Sequence of chain 1.J:
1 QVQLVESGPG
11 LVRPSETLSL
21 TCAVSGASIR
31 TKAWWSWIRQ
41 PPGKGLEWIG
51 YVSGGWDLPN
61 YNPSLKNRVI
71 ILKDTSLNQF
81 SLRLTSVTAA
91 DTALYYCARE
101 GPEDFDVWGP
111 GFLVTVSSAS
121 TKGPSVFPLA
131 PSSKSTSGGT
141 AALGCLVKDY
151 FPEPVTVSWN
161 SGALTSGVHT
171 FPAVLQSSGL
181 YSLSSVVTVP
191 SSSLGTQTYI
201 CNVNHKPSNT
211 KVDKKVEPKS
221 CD

A small-molecule ligand and the protein it binds are described below.
Small molecule (SMILES): CC[C@H](C)[C@H](NC(=O)CNC(=O)[C@@H](NC(=O)[C@H](C)N)C(C)C)C(=O)NCC(=O)N[C@@H](C)C(=O)N[C@H](C=O)C(C)C

Binding-site contacts:
Ligand atom CG2 contacts residue LYS32 of chain 1.J at 3.8 Å.
Ligand atom N contacts residue VAL97 of chain 1.K at 3.5 Å (h-bond).
Ligand atom N contacts residue GLY96 of chain 1.K at 2.8 Å (h-bond).
Ligand atom N contacts residue TRP34 of chain 1.J at 3.8 Å.
Ligand atom N contacts residue GLY101 of chain 1.J at 3.0 Å (h-bond).
Ligand atom CG1 contacts residue GLY101 of chain 1.J at 3.5 Å.
Ligand atom C contacts residue ARG101 of chain 1.K at 3.7 Å.
Ligand atom O contacts residue ARG101 of chain 1.K at 2.8 Å (salt-bridge).
Ligand atom CG2 contacts residue HIS31 of chain 1.K at 3.8 Å.
Ligand atom CA contacts residue VAL97 of chain 1.K at 3.2 Å (hydrophobic).
Ligand atom O contacts residue ARG101 of chain 1.K at 2.9 Å (salt-bridge).
Ligand atom CG2 contacts residue HIS31 of chain 1.K at 3.8 Å.
Ligand atom O contacts residue VAL97 of chain 1.K at 3.1 Å (h-bond).
Ligand atom N contacts residue ASP104 of chain 1.J at 3.1 Å (salt-bridge).
Ligand atom CB contacts residue GLU100 of chain 1.J at 3.3 Å.
Ligand atom CG2 contacts residue VAL97 of chain 1.K at 3.8 Å (hydrophobic).
Ligand atom O contacts residue GLU100 of chain 1.J at 3.1 Å (salt-bridge).
Ligand atom CB contacts residue TYR37 of chain 1.K at 3.5 Å (hydrophobic).
Ligand atom N contacts residue GLU100 of chain 1.J at 2.4 Å (salt-bridge).
Ligand atom N contacts residue ARG101 of chain 1.K at 3.0 Å (salt-bridge).
Ligand atom CA contacts residue ASP104 of chain 1.J at 3.3 Å.
Ligand atom CA contacts residue GLU100 of chain 1.J at 3.3 Å.
Ligand atom CA contacts residue GLY101 of chain 1.J at 3.2 Å.
Ligand atom CB contacts residue ASP104 of chain 1.J at 3.2 Å.
Ligand atom CG2 contacts residue ALA33 of chain 1.J at 3.6 Å (hydrophobic).
Ligand atom CA contacts residue GLY96 of chain 1.K at 3.8 Å.
Ligand atom CB contacts residue GLY96 of chain 1.K at 3.7 Å.
Ligand atom CB contacts residue TRP34 of chain 1.J at 3.7 Å (hydrophobic).
Ligand atom CG1 contacts residue LYS32 of chain 1.J at 3.8 Å.
Ligand atom C contacts residue GLY101 of chain 1.J at 3.5 Å.
Ligand atom CG2 contacts residue TRP34 of chain 1.J at 3.7 Å (hydrophobic).
Ligand atom CA contacts residue TRP34 of chain 1.J at 3.4 Å (hydrophobic).
Ligand atom CB contacts residue GLY101 of chain 1.J at 3.8 Å.
Ligand atom CD1 contacts residue HIS31 of chain 1.K at 3.6 Å.
Ligand atom CB contacts residue GLY101 of chain 1.J at 3.7 Å.
Ligand atom C contacts residue VAL97 of chain 1.K at 3.5 Å (hydrophobic).
Ligand atom CG1 contacts residue PRO102 of chain 1.J at 3.6 Å (hydrophobic).
Ligand atom C contacts residue GLU100 of chain 1.J at 3.3 Å.
Ligand atom CB contacts residue TYR51 of chain 1.J at 3.7 Å (hydrophobic).
Ligand atom N contacts residue TRP34 of chain 1.J at 3.3 Å.

Sequence of chain 1.K:
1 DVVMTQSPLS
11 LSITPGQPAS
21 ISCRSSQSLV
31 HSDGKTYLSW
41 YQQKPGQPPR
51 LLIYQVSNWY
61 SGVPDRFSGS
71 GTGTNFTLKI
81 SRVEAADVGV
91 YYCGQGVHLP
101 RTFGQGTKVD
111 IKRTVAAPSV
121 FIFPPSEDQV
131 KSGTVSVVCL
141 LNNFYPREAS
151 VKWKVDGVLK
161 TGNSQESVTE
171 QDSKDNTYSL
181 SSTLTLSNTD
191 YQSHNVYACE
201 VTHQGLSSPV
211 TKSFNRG